Sequence of chain 1.B:
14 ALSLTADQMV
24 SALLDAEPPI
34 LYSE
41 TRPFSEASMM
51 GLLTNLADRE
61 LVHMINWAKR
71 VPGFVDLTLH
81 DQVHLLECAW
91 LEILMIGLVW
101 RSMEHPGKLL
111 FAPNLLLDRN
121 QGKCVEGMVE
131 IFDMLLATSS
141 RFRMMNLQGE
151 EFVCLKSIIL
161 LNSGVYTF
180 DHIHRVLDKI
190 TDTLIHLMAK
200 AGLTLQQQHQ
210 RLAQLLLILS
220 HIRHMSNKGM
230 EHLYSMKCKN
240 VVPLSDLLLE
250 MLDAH

Binding-site contacts:
Ligand atom N1 contacts residue MET128 of chain 1.B at 3.5 Å.
Ligand atom C14 contacts residue PHE111 of chain 1.B at 3.8 Å (hydrophobic).
Ligand atom N2 contacts residue PHE111 of chain 1.B at 3.9 Å.
Ligand atom C13 contacts residue LEU98 of chain 1.B at 3.7 Å (hydrophobic).
Ligand atom N2 contacts residue LEU135 of chain 1.B at 3.9 Å.
Ligand atom C15 contacts residue LEU94 of chain 1.B at 3.7 Å (hydrophobic).
Ligand atom CL1 contacts residue LEU135 of chain 1.B at 3.7 Å.
Ligand atom C12 contacts residue GLY228 of chain 1.B at 3.6 Å.
Ligand atom C18 contacts residue LEU53 of chain 1.B at 3.4 Å (hydrophobic).
Ligand atom C18 contacts residue ALA57 of chain 1.B at 3.9 Å (hydrophobic).
Ligand atom O2 contacts residue ALA57 of chain 1.B at 3.2 Å (h-bond).
Ligand atom C13 contacts residue PHE111 of chain 1.B at 3.9 Å (hydrophobic).
Ligand atom C17 contacts residue GLU60 of chain 1.B at 3.2 Å.
Ligand atom C10 contacts residue LEU232 of chain 1.B at 3.9 Å (hydrophobic).
Ligand atom C11 contacts residue TRP90 of chain 1.B at 3.5 Å (hydrophobic).
Ligand atom C1 contacts residue MET50 of chain 1.B at 3.8 Å (hydrophobic).
Ligand atom O2 contacts residue LEU56 of chain 1.B at 3.2 Å.
Ligand atom C12 contacts residue LEU91 of chain 1.B at 3.8 Å (hydrophobic).
Ligand atom C2 contacts residue MET50 of chain 1.B at 3.2 Å (hydrophobic).
Ligand atom C15 contacts residue LEU98 of chain 1.B at 3.7 Å (hydrophobic).
Ligand atom S1 contacts residue HIS231 of chain 1.B at 3.5 Å (h-bond).
Ligand atom C5 contacts residue ILE131 of chain 1.B at 3.8 Å (hydrophobic).
Ligand atom C10 contacts residue ALA57 of chain 1.B at 4.0 Å (hydrophobic).
Ligand atom C2 contacts residue HIS231 of chain 1.B at 3.4 Å.
Ligand atom S1 contacts residue MET50 of chain 1.B at 3.9 Å.
Ligand atom S1 contacts residue MET128 of chain 1.B at 3.9 Å.
Ligand atom C16 contacts residue GLU60 of chain 1.B at 3.1 Å.
Ligand atom C12 contacts residue LEU232 of chain 1.B at 4.0 Å (hydrophobic).
Ligand atom CL1 contacts residue PHE132 of chain 1.B at 3.2 Å.
Ligand atom O1 contacts residue HIS231 of chain 1.B at 3.0 Å (h-bond).
Ligand atom C16 contacts residue LEU94 of chain 1.B at 4.0 Å (hydrophobic).
Ligand atom C9 contacts residue ALA57 of chain 1.B at 3.6 Å (hydrophobic).
Ligand atom O2 contacts residue GLU60 of chain 1.B at 2.6 Å (salt-bridge).
Ligand atom O1 contacts residue MET50 of chain 1.B at 3.0 Å.
Ligand atom C10 contacts residue TRP90 of chain 1.B at 3.5 Å (hydrophobic).
Ligand atom CL1 contacts residue PHE111 of chain 1.B at 3.7 Å.
Ligand atom C11 contacts residue LEU232 of chain 1.B at 3.6 Å (hydrophobic).
Ligand atom C11 contacts residue LEU91 of chain 1.B at 3.6 Å (hydrophobic).
Ligand atom O1 contacts residue LEU232 of chain 1.B at 3.8 Å.
Ligand atom N1 contacts residue ILE131 of chain 1.B at 3.8 Å.

The small molecule below binds the protein below.
Small molecule (SMILES): O=C(Cc1ccccc1)Sc1cc(NCc2ccc(O)cc2)nc(Cl)n1